A small-molecule ligand and the protein it binds are described below.
Small molecule (SMILES): CC(=O)N[C@H]1[C@H](O[C@H]2[C@H](O)[C@@H](NC(C)=O)CO[C@@H]2CO)O[C@H](CO)[C@@H](O)[C@@H]1O

Binding-site contacts:
Ligand atom N2 contacts residue ARG219 of chain 1.B at 4.3 Å.
Ligand atom O3 contacts residue ARG219 of chain 1.B at 4.0 Å.
Ligand atom O7 contacts residue PHE553 of chain 1.B at 3.9 Å.
Ligand atom C2 contacts residue ARG219 of chain 1.B at 4.3 Å.
Ligand atom O3 contacts residue ASP559 of chain 1.B at 4.1 Å.
Ligand atom O6 contacts residue ASN221 of chain 1.B at 3.6 Å.
Ligand atom O7 contacts residue ASN555 of chain 1.B at 3.2 Å (h-bond).
Ligand atom C2 contacts residue ASP559 of chain 1.B at 4.3 Å.
Ligand atom O7 contacts residue ASP559 of chain 1.B at 3.7 Å.
Ligand atom O5 contacts residue ASN555 of chain 1.B at 2.4 Å (h-bond).
Ligand atom C2 contacts residue ASN555 of chain 1.B at 2.5 Å.
Ligand atom C8 contacts residue ARG247 of chain 1.B at 4.3 Å.
Ligand atom C7 contacts residue PHE553 of chain 1.B at 3.9 Å (hydrophobic).
Ligand atom C8 contacts residue ASN555 of chain 1.B at 4.4 Å.
Ligand atom C1 contacts residue ARG219 of chain 1.B at 3.7 Å.
Ligand atom C8 contacts residue PHE553 of chain 1.B at 3.6 Å (hydrophobic).
Ligand atom C1 contacts residue ASN555 of chain 1.B at 1.4 Å.
Ligand atom O6 contacts residue ARG219 of chain 1.B at 4.3 Å.
Ligand atom O5 contacts residue ARG219 of chain 1.B at 4.4 Å.
Ligand atom C5 contacts residue ASN221 of chain 1.B at 3.4 Å.
Ligand atom C7 contacts residue ASN555 of chain 1.B at 3.2 Å.
Ligand atom C4 contacts residue ASN555 of chain 1.B at 4.2 Å.
Ligand atom C3 contacts residue ASN555 of chain 1.B at 3.8 Å.
Ligand atom N2 contacts residue ASN555 of chain 1.B at 2.9 Å (h-bond).
Ligand atom C3 contacts residue ARG219 of chain 1.B at 4.2 Å.
Ligand atom C1 contacts residue ASN221 of chain 1.B at 3.4 Å.
Ligand atom O5 contacts residue ASN221 of chain 1.B at 2.5 Å (h-bond).
Ligand atom C6 contacts residue ASN221 of chain 1.B at 3.4 Å.
Ligand atom C5 contacts residue ARG219 of chain 1.B at 4.2 Å.
Ligand atom O4 contacts residue ARG219 of chain 1.B at 4.0 Å.
Ligand atom C5 contacts residue ASN555 of chain 1.B at 3.7 Å.

Sequence of chain 1.B:
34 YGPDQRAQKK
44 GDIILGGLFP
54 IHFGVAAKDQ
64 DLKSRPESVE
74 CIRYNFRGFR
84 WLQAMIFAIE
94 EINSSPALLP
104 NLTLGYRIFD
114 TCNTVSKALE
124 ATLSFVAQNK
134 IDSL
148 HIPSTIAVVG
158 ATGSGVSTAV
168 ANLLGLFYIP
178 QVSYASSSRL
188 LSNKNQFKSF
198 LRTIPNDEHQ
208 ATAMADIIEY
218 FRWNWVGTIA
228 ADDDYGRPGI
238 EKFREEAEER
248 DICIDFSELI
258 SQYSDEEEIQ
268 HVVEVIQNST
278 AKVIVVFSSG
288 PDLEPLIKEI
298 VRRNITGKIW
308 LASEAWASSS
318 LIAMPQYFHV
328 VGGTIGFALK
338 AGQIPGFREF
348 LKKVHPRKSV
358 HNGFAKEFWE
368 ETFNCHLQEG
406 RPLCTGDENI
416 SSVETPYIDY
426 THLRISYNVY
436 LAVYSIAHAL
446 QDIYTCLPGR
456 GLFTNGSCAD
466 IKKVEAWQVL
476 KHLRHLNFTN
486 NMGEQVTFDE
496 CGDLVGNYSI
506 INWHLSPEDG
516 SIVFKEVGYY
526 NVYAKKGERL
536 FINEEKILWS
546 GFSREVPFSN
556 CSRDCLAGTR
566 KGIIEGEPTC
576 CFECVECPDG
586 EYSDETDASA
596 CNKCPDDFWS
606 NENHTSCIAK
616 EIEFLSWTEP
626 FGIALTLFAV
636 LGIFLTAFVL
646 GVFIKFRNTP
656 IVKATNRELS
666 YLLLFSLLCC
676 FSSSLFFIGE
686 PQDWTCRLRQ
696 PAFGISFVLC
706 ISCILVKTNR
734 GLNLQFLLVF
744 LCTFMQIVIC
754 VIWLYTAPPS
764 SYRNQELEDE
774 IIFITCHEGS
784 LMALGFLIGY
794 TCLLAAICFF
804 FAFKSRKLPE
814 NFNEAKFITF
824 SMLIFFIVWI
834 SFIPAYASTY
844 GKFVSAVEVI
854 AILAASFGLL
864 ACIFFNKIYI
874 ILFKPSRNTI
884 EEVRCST